The protein below binds the small molecule below.
Small molecule (SMILES): O=P(O)(O)OC[C@H]1O[C@](O)(CO)[C@@H](O)[C@@H]1O

Binding-site contacts:
Ligand atom P contacts residue ASN212 of chain 1.A at 3.6 Å.
Ligand atom C4 contacts residue GLY246 of chain 1.A at 3.4 Å.
Ligand atom O1 contacts residue ASP121 of chain 1.A at 3.1 Å (salt-bridge).
Ligand atom O6 contacts residue TYR264 of chain 1.A at 3.8 Å.
Ligand atom C6 contacts residue TYR244 of chain 1.A at 3.3 Å (hydrophobic).
Ligand atom C2 contacts residue PO41 of chain 1.F at 3.2 Å.
Ligand atom P contacts residue TYR215 of chain 1.A at 3.7 Å.
Ligand atom O6 contacts residue LYS274 of chain 1.A at 3.2 Å (salt-bridge).
Ligand atom C1 contacts residue GLU280 of chain 1.A at 3.9 Å.
Ligand atom P contacts residue ARG243 of chain 1.B at 3.8 Å.
Ligand atom C1 contacts residue PO41 of chain 1.F at 2.8 Å.
Ligand atom O3P contacts residue ARG243 of chain 1.B at 3.7 Å.
Ligand atom O2 contacts residue PO41 of chain 1.F at 2.6 Å (h-bond).
Ligand atom C3 contacts residue ASP121 of chain 1.A at 3.5 Å.
Ligand atom O2P contacts residue LYS274 of chain 1.A at 3.8 Å.
Ligand atom O2P contacts residue TYR215 of chain 1.A at 2.7 Å (h-bond).
Ligand atom O2 contacts residue GLY122 of chain 1.A at 3.6 Å.
Ligand atom O1P contacts residue ASN212 of chain 1.A at 3.7 Å.
Ligand atom C6 contacts residue GLY246 of chain 1.A at 3.7 Å.
Ligand atom O1P contacts residue ARG243 of chain 1.B at 2.7 Å (salt-bridge).
Ligand atom C4 contacts residue MET248 of chain 1.A at 3.5 Å (hydrophobic).
Ligand atom O1 contacts residue PO41 of chain 1.F at 2.6 Å (h-bond).
Ligand atom O5 contacts residue LYS274 of chain 1.A at 3.1 Å (salt-bridge).
Ligand atom O3 contacts residue ASP121 of chain 1.A at 2.4 Å (salt-bridge).
Ligand atom C5 contacts residue TYR264 of chain 1.A at 3.9 Å (hydrophobic).
Ligand atom O3 contacts residue GLY122 of chain 1.A at 3.6 Å (h-bond).
Ligand atom O1 contacts residue GLU280 of chain 1.A at 2.6 Å (salt-bridge).
Ligand atom O3 contacts residue PO41 of chain 1.F at 3.7 Å.
Ligand atom O3P contacts residue TYR264 of chain 1.A at 3.7 Å.
Ligand atom O2P contacts residue TYR264 of chain 1.A at 2.5 Å (h-bond).
Ligand atom O4 contacts residue MET248 of chain 1.A at 3.3 Å (h-bond).
Ligand atom O3P contacts residue TYR244 of chain 1.A at 2.6 Å (h-bond).
Ligand atom O3 contacts residue MET248 of chain 1.A at 2.8 Å (h-bond).
Ligand atom P contacts residue TYR244 of chain 1.A at 3.9 Å.
Ligand atom O1 contacts residue ZN1 of chain 1.D at 2.8 Å.
Ligand atom C6 contacts residue TYR264 of chain 1.A at 3.9 Å (hydrophobic).
Ligand atom C3 contacts residue MET248 of chain 1.A at 3.6 Å (hydrophobic).
Ligand atom O3P contacts residue ASN212 of chain 1.A at 2.8 Å (h-bond).
Ligand atom P contacts residue TYR264 of chain 1.A at 3.7 Å.
Ligand atom O3 contacts residue SER247 of chain 1.A at 3.7 Å.

Sequence of chain 1.B:
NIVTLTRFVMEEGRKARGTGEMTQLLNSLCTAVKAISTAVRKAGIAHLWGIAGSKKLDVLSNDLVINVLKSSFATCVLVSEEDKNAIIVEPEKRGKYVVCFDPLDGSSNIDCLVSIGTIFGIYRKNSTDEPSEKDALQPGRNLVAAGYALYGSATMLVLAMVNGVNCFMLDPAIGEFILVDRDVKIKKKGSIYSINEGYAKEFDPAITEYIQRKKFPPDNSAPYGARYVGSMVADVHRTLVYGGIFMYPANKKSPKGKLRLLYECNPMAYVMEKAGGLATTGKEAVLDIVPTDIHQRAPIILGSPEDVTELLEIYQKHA

Sequence of chain 1.A:
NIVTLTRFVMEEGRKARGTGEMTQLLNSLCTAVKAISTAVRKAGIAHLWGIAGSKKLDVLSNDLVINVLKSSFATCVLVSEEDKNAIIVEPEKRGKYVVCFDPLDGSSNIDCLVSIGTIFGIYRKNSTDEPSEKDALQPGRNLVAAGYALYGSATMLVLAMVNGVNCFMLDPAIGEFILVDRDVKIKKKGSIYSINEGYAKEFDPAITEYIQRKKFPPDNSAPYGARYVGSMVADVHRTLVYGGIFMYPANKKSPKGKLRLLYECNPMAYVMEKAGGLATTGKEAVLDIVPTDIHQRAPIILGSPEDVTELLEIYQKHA